A protein and the small-molecule ligand that binds it are described below.
Small molecule (SMILES): CC(=O)N[C@@H]1[C@@H](O)[C@H](O)[C@@H](CO)O[C@H]1O

Sequence of chain 2.B:
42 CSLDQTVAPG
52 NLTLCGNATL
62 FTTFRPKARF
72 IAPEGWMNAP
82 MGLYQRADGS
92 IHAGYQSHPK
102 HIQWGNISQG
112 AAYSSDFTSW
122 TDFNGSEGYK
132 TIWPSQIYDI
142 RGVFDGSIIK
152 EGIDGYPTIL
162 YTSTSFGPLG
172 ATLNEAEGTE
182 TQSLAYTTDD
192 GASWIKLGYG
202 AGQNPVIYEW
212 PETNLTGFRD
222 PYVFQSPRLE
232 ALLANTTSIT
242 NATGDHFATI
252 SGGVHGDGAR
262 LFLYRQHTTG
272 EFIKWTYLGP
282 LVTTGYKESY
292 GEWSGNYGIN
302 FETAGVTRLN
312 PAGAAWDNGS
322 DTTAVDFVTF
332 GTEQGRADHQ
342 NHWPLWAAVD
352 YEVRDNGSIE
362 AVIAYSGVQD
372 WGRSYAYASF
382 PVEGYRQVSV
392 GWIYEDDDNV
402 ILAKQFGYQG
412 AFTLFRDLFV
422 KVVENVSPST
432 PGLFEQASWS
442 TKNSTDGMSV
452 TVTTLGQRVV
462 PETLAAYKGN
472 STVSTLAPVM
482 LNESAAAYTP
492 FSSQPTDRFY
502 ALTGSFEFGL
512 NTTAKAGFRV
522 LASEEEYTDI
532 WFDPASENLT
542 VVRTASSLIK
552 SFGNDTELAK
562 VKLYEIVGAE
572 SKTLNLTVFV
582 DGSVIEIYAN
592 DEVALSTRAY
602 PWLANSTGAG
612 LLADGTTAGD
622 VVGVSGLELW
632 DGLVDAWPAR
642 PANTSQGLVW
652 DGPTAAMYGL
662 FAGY

Binding-site contacts:
Ligand atom C1 contacts residue ASN444 of chain 2.B at 1.4 Å.
Ligand atom O6 contacts residue ASN444 of chain 2.B at 4.5 Å.
Ligand atom C2 contacts residue ASN444 of chain 2.B at 2.5 Å.
Ligand atom C8 contacts residue ASN444 of chain 2.B at 4.4 Å.
Ligand atom O6 contacts residue PRO429 of chain 2.B at 3.5 Å.
Ligand atom N2 contacts residue ASN444 of chain 2.B at 2.9 Å (h-bond).
Ligand atom O5 contacts residue ASN444 of chain 2.B at 2.3 Å (h-bond).
Ligand atom O5 contacts residue PHE435 of chain 2.B at 3.7 Å.
Ligand atom O7 contacts residue ASN444 of chain 2.B at 3.3 Å (h-bond).
Ligand atom C6 contacts residue PHE435 of chain 2.B at 3.6 Å (hydrophobic).
Ligand atom C7 contacts residue ASN444 of chain 2.B at 3.3 Å.
Ligand atom C1 contacts residue PHE435 of chain 2.B at 4.1 Å (hydrophobic).
Ligand atom C5 contacts residue PHE435 of chain 2.B at 3.4 Å (hydrophobic).
Ligand atom O6 contacts residue GLY448 of chain 2.B at 3.4 Å (h-bond).
Ligand atom C5 contacts residue ASN444 of chain 2.B at 3.6 Å.
Ligand atom C3 contacts residue ASN444 of chain 2.B at 3.8 Å.
Ligand atom C6 contacts residue PRO429 of chain 2.B at 3.6 Å (hydrophobic).
Ligand atom C4 contacts residue ASN444 of chain 2.B at 4.2 Å.